Sequence of chain 1.H:
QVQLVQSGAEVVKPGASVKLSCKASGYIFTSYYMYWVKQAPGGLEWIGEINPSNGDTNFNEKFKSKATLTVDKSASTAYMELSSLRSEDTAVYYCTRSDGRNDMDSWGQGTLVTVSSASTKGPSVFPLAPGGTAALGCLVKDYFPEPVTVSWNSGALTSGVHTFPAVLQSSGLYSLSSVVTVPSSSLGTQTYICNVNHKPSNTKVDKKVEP

This small molecule binds to this protein.
Small molecule (SMILES): C[N+](C)(C)[O-]

Sequence of chain 1.I:
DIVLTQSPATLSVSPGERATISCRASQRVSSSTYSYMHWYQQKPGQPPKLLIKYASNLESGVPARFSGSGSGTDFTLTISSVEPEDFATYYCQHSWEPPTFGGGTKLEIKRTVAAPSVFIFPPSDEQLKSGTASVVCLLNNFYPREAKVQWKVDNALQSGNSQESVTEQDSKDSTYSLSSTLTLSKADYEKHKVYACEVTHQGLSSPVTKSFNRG

Binding-site contacts:
Ligand atom CAA contacts residue GLN110 of chain 1.H at 3.7 Å.
Ligand atom NAC contacts residue GLY111 of chain 1.H at 4.2 Å.
Ligand atom NAC contacts residue GLN110 of chain 1.H at 4.3 Å.
Ligand atom CAB contacts residue GLY111 of chain 1.H at 3.9 Å.
Ligand atom CAB contacts residue GLN110 of chain 1.H at 3.8 Å.
Ligand atom CAD contacts residue GLY45 of chain 1.I at 3.9 Å.
Ligand atom CAA contacts residue GLY111 of chain 1.H at 3.5 Å.